Binding-site contacts:
Ligand atom N2 contacts residue ASN256 of chain 1.A at 3.3 Å (h-bond).
Ligand atom O3 contacts residue ASN256 of chain 1.A at 3.8 Å.
Ligand atom C5 contacts residue ASN256 of chain 1.A at 3.5 Å.
Ligand atom O4 contacts residue ASN256 of chain 1.A at 4.2 Å.
Ligand atom C4 contacts residue ASN256 of chain 1.A at 3.9 Å.
Ligand atom C5 contacts residue GLU259 of chain 1.A at 4.3 Å.
Ligand atom C7 contacts residue ASN256 of chain 1.A at 3.7 Å.
Ligand atom C1 contacts residue ASN256 of chain 1.A at 1.5 Å.
Ligand atom C2 contacts residue ASN256 of chain 1.A at 2.8 Å.
Ligand atom O5 contacts residue ASN256 of chain 1.A at 2.5 Å (h-bond).
Ligand atom C3 contacts residue ASN256 of chain 1.A at 2.9 Å.
Ligand atom O7 contacts residue ASN256 of chain 1.A at 3.4 Å (h-bond).

Sequence of chain 1.A:
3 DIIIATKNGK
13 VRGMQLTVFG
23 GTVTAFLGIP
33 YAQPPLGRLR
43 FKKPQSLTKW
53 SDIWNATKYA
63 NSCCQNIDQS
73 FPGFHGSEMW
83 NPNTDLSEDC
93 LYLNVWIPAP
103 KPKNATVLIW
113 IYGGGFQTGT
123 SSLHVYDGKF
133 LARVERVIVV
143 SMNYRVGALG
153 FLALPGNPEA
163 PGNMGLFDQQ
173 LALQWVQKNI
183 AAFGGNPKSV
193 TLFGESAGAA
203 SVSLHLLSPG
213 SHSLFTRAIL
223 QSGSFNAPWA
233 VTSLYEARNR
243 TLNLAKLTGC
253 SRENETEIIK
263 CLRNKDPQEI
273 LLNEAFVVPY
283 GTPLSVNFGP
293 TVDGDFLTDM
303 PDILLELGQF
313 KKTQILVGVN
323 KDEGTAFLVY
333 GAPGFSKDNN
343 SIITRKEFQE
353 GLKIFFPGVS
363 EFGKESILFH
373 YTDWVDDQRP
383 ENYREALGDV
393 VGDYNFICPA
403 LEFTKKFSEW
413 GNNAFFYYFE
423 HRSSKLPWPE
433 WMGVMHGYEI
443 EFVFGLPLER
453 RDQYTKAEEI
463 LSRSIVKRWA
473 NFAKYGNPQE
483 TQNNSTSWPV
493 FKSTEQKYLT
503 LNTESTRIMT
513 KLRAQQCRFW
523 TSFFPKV

The small molecule below binds the protein below.
Small molecule (SMILES): CC(=O)N[C@@H]1[C@@H](O)[C@H](O)[C@@H](CO)O[C@H]1O